This small molecule binds to this protein.
Small molecule (SMILES): CC(=O)N[C@H]1[C@H](O[C@H]2[C@H](O)[C@@H](NC(C)=O)CO[C@@H]2CO)O[C@H](CO)[C@@H](O)[C@@H]1O

Sequence of chain 22.C:
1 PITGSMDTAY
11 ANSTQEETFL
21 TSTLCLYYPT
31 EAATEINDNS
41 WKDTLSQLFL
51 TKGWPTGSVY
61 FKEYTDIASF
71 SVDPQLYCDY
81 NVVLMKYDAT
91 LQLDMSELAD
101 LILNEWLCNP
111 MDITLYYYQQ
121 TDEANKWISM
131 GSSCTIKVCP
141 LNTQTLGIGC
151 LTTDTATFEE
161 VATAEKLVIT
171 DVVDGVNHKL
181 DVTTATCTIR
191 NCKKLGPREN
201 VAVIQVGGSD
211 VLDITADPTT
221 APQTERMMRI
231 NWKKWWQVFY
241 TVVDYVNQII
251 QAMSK

Binding-site contacts:
Ligand atom C5 contacts residue ASN12 of chain 22.C at 4.1 Å.
Ligand atom N2 contacts residue ASN12 of chain 22.C at 3.8 Å.
Ligand atom C7 contacts residue ASN12 of chain 22.C at 3.9 Å.
Ligand atom O5 contacts residue ASN12 of chain 22.C at 2.7 Å (h-bond).
Ligand atom O7 contacts residue ASN12 of chain 22.C at 3.7 Å.
Ligand atom C2 contacts residue ASN12 of chain 22.C at 3.2 Å.
Ligand atom C1 contacts residue ASN12 of chain 22.C at 2.2 Å.